This protein binds this small molecule.
Small molecule (SMILES): CC(=O)N[C@H]1[C@H](O[C@H]2[C@H](O)[C@@H](NC(C)=O)CO[C@@H]2CO)O[C@H](CO)[C@@H](O)[C@@H]1O

Binding-site contacts:
Ligand atom N2 contacts residue ASN12 of chain 2.G at 3.8 Å.
Ligand atom C7 contacts residue ASN12 of chain 2.G at 3.9 Å.
Ligand atom C2 contacts residue ASN12 of chain 2.G at 3.3 Å.
Ligand atom C1 contacts residue ASN12 of chain 2.G at 2.2 Å.
Ligand atom O5 contacts residue ASN12 of chain 2.G at 2.7 Å (h-bond).
Ligand atom O7 contacts residue ASN12 of chain 2.G at 3.6 Å.
Ligand atom C5 contacts residue ASN12 of chain 2.G at 4.1 Å.

Sequence of chain 2.G:
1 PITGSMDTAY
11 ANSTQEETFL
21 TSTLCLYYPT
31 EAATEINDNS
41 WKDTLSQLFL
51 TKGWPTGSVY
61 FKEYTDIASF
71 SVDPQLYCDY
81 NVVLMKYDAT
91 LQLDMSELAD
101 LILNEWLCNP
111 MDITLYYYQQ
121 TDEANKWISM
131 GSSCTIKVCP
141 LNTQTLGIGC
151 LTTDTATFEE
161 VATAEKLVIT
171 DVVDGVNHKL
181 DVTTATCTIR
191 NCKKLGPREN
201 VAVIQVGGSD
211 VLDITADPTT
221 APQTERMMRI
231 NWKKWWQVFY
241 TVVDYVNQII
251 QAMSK